Binding-site contacts:
Ligand atom NAH contacts residue MET118 of chain 1.D at 3.7 Å.
Ligand atom CAK contacts residue SER120 of chain 1.D at 3.8 Å.
Ligand atom CAE contacts residue ALA64 of chain 1.D at 3.6 Å (hydrophobic).
Ligand atom CAE contacts residue GLU117 of chain 1.D at 4.2 Å.
Ligand atom CAM contacts residue SER120 of chain 1.D at 3.7 Å.
Ligand atom CAK contacts residue LEU119 of chain 1.D at 3.9 Å (hydrophobic).
Ligand atom NAI contacts residue SER120 of chain 1.D at 3.0 Å (h-bond).
Ligand atom SAJ contacts residue ILE43 of chain 1.D at 4.0 Å.
Ligand atom CAA contacts residue ILE43 of chain 1.D at 3.5 Å (hydrophobic).
Ligand atom CAF contacts residue ALA64 of chain 1.D at 3.6 Å (hydrophobic).
Ligand atom NAB contacts residue LYS66 of chain 1.D at 4.3 Å.
Ligand atom CAA contacts residue MET118 of chain 1.D at 3.9 Å (hydrophobic).
Ligand atom CAK contacts residue MET118 of chain 1.D at 3.8 Å (hydrophobic).
Ligand atom NAI contacts residue MET118 of chain 1.D at 3.9 Å.
Ligand atom CAF contacts residue LEU172 of chain 1.D at 4.2 Å (hydrophobic).
Ligand atom CAM contacts residue MET118 of chain 1.D at 4.2 Å (hydrophobic).
Ligand atom SAJ contacts residue LEU172 of chain 1.D at 3.8 Å.
Ligand atom CAN contacts residue LEU172 of chain 1.D at 3.6 Å (hydrophobic).
Ligand atom CAF contacts residue GLU117 of chain 1.D at 3.6 Å.
Ligand atom CAN contacts residue MET118 of chain 1.D at 4.3 Å (hydrophobic).
Ligand atom CAO contacts residue LEU172 of chain 1.D at 3.7 Å (hydrophobic).
Ligand atom OAC contacts residue MET118 of chain 1.D at 4.2 Å.
Ligand atom CAE contacts residue PHE116 of chain 1.D at 4.0 Å (hydrophobic).
Ligand atom NAB contacts residue PHE116 of chain 1.D at 4.0 Å.
Ligand atom NAI contacts residue LEU119 of chain 1.D at 3.0 Å (h-bond).
Ligand atom CAL contacts residue ALA64 of chain 1.D at 4.1 Å (hydrophobic).
Ligand atom CAM contacts residue LEU119 of chain 1.D at 3.6 Å (hydrophobic).
Ligand atom CAM contacts residue LEU172 of chain 1.D at 3.7 Å (hydrophobic).
Ligand atom CAG contacts residue VAL51 of chain 1.D at 4.1 Å (hydrophobic).
Ligand atom NAH contacts residue LEU119 of chain 1.D at 3.4 Å (h-bond).
Ligand atom NAH contacts residue LEU172 of chain 1.D at 3.6 Å.
Ligand atom OAC contacts residue SER120 of chain 1.D at 3.8 Å.
Ligand atom CAN contacts residue ALA64 of chain 1.D at 4.0 Å (hydrophobic).
Ligand atom CAD contacts residue PHE116 of chain 1.D at 4.3 Å (hydrophobic).
Ligand atom CAN contacts residue LEU119 of chain 1.D at 4.2 Å (hydrophobic).
Ligand atom NAH contacts residue SER120 of chain 1.D at 4.1 Å.
Ligand atom OAC contacts residue LEU119 of chain 1.D at 4.1 Å.
Ligand atom CAF contacts residue LEU119 of chain 1.D at 4.1 Å (hydrophobic).
Ligand atom NAI contacts residue LEU172 of chain 1.D at 4.3 Å.
Ligand atom OAC contacts residue TYR121 of chain 1.D at 4.3 Å.

A protein and the small-molecule ligand that binds it are described below.
Small molecule (SMILES): CC(=O)N=c1[nH]c2ccc(C#N)cc2s1

Sequence of chain 1.D:
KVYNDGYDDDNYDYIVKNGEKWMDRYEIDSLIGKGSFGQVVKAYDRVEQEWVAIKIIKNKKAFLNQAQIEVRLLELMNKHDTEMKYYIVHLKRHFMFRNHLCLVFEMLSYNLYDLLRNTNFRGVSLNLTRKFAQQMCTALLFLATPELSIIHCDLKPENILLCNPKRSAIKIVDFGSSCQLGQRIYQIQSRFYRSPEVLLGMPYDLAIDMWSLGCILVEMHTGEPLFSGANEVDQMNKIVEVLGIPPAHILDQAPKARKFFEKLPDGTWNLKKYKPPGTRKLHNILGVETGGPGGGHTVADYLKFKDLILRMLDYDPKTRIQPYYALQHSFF